This small molecule binds to this protein.
Small molecule (SMILES): C=C1C(=O)C=Cc2ccccc21

Sequence of chain 2.A:
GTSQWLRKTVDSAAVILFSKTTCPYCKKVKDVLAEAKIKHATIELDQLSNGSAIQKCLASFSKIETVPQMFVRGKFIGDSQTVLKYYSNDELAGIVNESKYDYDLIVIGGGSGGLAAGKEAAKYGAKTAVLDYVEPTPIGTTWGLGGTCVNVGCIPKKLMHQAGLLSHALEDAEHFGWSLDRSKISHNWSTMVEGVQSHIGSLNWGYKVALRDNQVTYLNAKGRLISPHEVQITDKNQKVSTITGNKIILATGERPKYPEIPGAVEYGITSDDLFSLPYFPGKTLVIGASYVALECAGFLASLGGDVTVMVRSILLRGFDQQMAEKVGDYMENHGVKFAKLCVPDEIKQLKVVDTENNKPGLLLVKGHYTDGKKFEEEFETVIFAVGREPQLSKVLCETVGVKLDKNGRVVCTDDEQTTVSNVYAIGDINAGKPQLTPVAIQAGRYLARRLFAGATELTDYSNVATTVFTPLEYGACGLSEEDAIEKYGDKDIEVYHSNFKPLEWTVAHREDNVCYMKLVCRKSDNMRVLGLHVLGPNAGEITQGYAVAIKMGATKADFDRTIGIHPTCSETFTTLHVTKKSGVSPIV

Binding-site contacts:
Ligand atom C02 contacts residue LYS345 of chain 2.A at 4.2 Å.
Ligand atom C10 contacts residue VAL316 of chain 2.A at 3.8 Å (hydrophobic).
Ligand atom C03 contacts residue LEU320 of chain 2.A at 3.5 Å (hydrophobic).
Ligand atom C07 contacts residue LEU320 of chain 2.A at 3.8 Å (hydrophobic).
Ligand atom C08 contacts residue GLY333 of chain 2.A at 4.3 Å.
Ligand atom C07 contacts residue LYS345 of chain 2.A at 3.6 Å.
Ligand atom C09 contacts residue LYS345 of chain 2.A at 4.3 Å.
Ligand atom C11 contacts residue PHE343 of chain 2.A at 4.0 Å (hydrophobic).
Ligand atom O01 contacts residue GLY333 of chain 2.A at 4.2 Å.
Ligand atom C11 contacts residue LEU320 of chain 2.A at 3.6 Å (hydrophobic).
Ligand atom C08 contacts residue LEU320 of chain 2.A at 4.1 Å (hydrophobic).
Ligand atom C07 contacts residue VAL316 of chain 2.A at 4.0 Å (hydrophobic).
Ligand atom C06 contacts residue LYS345 of chain 2.A at 4.5 Å.
Ligand atom C05 contacts residue PHE343 of chain 2.A at 3.6 Å (hydrophobic).
Ligand atom C10 contacts residue LEU320 of chain 2.A at 3.8 Å (hydrophobic).
Ligand atom C09 contacts residue GLU337 of chain 2.A at 3.6 Å.
Ligand atom C05 contacts residue GLU337 of chain 2.A at 3.9 Å.
Ligand atom C07 contacts residue PHE343 of chain 2.A at 3.1 Å (hydrophobic).
Ligand atom C05 contacts residue LYS345 of chain 2.A at 3.6 Å.
Ligand atom C05 contacts residue LEU320 of chain 2.A at 3.9 Å (hydrophobic).
Ligand atom C03 contacts residue LYS345 of chain 2.A at 3.6 Å.
Ligand atom C08 contacts residue GLU330 of chain 2.A at 4.2 Å.
Ligand atom C12 contacts residue LEU320 of chain 2.A at 4.4 Å (hydrophobic).
Ligand atom C11 contacts residue LYS345 of chain 2.A at 3.6 Å.
Ligand atom C09 contacts residue GLY333 of chain 2.A at 3.6 Å.
Ligand atom O01 contacts residue GLU330 of chain 2.A at 3.4 Å (salt-bridge).
Ligand atom C06 contacts residue LEU320 of chain 2.A at 3.7 Å (hydrophobic).
Ligand atom C11 contacts residue VAL316 of chain 2.A at 3.5 Å (hydrophobic).
Ligand atom C09 contacts residue ASP334 of chain 2.A at 3.9 Å.
Ligand atom C05 contacts residue GLY333 of chain 2.A at 4.4 Å.
Ligand atom C10 contacts residue LYS345 of chain 2.A at 4.3 Å.
Ligand atom C10 contacts residue SER318 of chain 2.A at 4.2 Å.
Ligand atom C09 contacts residue LEU320 of chain 2.A at 4.1 Å (hydrophobic).
Ligand atom C02 contacts residue LEU320 of chain 2.A at 3.5 Å (hydrophobic).
Ligand atom C03 contacts residue PHE343 of chain 2.A at 3.9 Å (hydrophobic).
Ligand atom C04 contacts residue LEU320 of chain 2.A at 3.8 Å (hydrophobic).
Ligand atom O01 contacts residue ASP334 of chain 2.A at 2.6 Å (salt-bridge).
Ligand atom C12 contacts residue GLU330 of chain 2.A at 3.7 Å.
Ligand atom C08 contacts residue ASP334 of chain 2.A at 3.6 Å.